A protein and the small-molecule ligand that binds it are described below.
Small molecule (SMILES): N[C@H](CCC(=O)O)C(=O)O

Sequence of chain 1.A:
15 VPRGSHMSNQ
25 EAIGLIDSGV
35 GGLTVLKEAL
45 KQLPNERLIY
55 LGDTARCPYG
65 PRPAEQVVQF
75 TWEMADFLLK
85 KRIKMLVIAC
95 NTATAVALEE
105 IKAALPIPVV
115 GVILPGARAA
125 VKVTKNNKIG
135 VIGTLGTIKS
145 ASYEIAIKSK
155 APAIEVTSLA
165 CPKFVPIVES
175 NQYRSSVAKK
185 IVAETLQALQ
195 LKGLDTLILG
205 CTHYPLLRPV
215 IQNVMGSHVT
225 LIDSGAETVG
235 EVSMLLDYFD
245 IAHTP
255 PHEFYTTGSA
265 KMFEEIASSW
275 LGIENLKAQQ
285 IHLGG

Binding-site contacts:
Ligand atom OE1 contacts residue SER32 of chain 1.A at 2.5 Å (h-bond).
Ligand atom O contacts residue CYS205 of chain 1.A at 3.7 Å.
Ligand atom N contacts residue ASP31 of chain 1.A at 3.0 Å (salt-bridge).
Ligand atom CB contacts residue VAL169 of chain 1.A at 4.0 Å (hydrophobic).
Ligand atom C contacts residue CYS205 of chain 1.A at 3.8 Å (hydrophobic).
Ligand atom N contacts residue THR206 of chain 1.A at 2.8 Å (h-bond).
Ligand atom OXT contacts residue CYS94 of chain 1.A at 3.9 Å.
Ligand atom C contacts residue CYS94 of chain 1.A at 3.7 Å (hydrophobic).
Ligand atom C contacts residue ASN95 of chain 1.A at 3.6 Å.
Ligand atom CD contacts residue TYR63 of chain 1.A at 3.4 Å (hydrophobic).
Ligand atom OXT contacts residue ASN95 of chain 1.A at 3.0 Å (h-bond).
Ligand atom OE2 contacts residue THR138 of chain 1.A at 3.8 Å.
Ligand atom CD contacts residue PRO62 of chain 1.A at 3.8 Å (hydrophobic).
Ligand atom C contacts residue THR96 of chain 1.A at 3.6 Å.
Ligand atom CD contacts residue SER32 of chain 1.A at 3.5 Å.
Ligand atom CB contacts residue CYS205 of chain 1.A at 3.7 Å (hydrophobic).
Ligand atom CB contacts residue THR206 of chain 1.A at 3.7 Å.
Ligand atom N contacts residue CYS94 of chain 1.A at 3.3 Å (h-bond).
Ligand atom OE2 contacts residue PRO62 of chain 1.A at 3.4 Å.
Ligand atom C contacts residue THR206 of chain 1.A at 3.7 Å.
Ligand atom OXT contacts residue THR206 of chain 1.A at 2.9 Å (h-bond).
Ligand atom CG contacts residue HIS207 of chain 1.A at 3.8 Å.
Ligand atom N contacts residue SER32 of chain 1.A at 3.4 Å (h-bond).
Ligand atom OE1 contacts residue PRO62 of chain 1.A at 3.5 Å.
Ligand atom CB contacts residue HIS207 of chain 1.A at 3.8 Å.
Ligand atom O contacts residue THR138 of chain 1.A at 3.4 Å.
Ligand atom CG contacts residue SER32 of chain 1.A at 3.6 Å.
Ligand atom CA contacts residue THR206 of chain 1.A at 3.6 Å.
Ligand atom OE1 contacts residue TYR63 of chain 1.A at 2.7 Å (h-bond).
Ligand atom OXT contacts residue CYS205 of chain 1.A at 3.6 Å.
Ligand atom OE2 contacts residue GLY64 of chain 1.A at 2.8 Å (h-bond).
Ligand atom OE2 contacts residue TYR63 of chain 1.A at 3.4 Å (h-bond).
Ligand atom OE1 contacts residue CYS61 of chain 1.A at 4.1 Å.
Ligand atom CA contacts residue THR96 of chain 1.A at 4.0 Å.
Ligand atom O contacts residue ASN95 of chain 1.A at 3.9 Å.
Ligand atom O contacts residue THR96 of chain 1.A at 2.7 Å (h-bond).
Ligand atom CA contacts residue SER32 of chain 1.A at 3.9 Å.
Ligand atom CA contacts residue CYS94 of chain 1.A at 3.4 Å (hydrophobic).
Ligand atom OE1 contacts residue GLY64 of chain 1.A at 3.8 Å.
Ligand atom CD contacts residue GLY64 of chain 1.A at 3.6 Å.